Sequence of chain 2.D:
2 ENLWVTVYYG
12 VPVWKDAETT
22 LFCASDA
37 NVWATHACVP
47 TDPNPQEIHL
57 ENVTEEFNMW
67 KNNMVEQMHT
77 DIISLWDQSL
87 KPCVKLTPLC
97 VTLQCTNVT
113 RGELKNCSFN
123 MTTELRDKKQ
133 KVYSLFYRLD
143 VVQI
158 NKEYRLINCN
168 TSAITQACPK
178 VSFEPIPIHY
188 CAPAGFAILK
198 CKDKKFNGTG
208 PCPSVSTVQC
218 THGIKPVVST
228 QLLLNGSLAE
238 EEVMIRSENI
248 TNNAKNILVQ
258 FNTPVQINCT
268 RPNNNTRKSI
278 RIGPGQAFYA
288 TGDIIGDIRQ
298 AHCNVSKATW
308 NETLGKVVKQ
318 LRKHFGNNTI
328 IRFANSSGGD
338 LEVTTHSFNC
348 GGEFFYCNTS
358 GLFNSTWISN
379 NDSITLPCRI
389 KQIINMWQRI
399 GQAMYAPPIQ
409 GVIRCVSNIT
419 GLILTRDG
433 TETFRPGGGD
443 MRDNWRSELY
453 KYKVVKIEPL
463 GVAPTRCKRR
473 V

Sequence of chain 2.H:
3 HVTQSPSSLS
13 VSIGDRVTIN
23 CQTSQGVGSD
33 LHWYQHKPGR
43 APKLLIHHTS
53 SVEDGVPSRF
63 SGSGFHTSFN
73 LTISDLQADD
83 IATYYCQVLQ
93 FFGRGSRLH

The protein below binds the small molecule below.
Small molecule (SMILES): CC(=O)N[C@H]1[C@H](O[C@H]2[C@H](O)[C@@H](NC(C)=O)CO[C@@H]2CO)O[C@H](CO)[C@@H](O)[C@@H]1O

Binding-site contacts:
Ligand atom C3 contacts residue VAL29 of chain 2.H at 3.3 Å (hydrophobic).
Ligand atom C8 contacts residue ASN246 of chain 2.D at 4.3 Å.
Ligand atom C8 contacts residue VAL29 of chain 2.H at 3.4 Å (hydrophobic).
Ligand atom C1 contacts residue ASN246 of chain 2.D at 1.4 Å.
Ligand atom C7 contacts residue THR248 of chain 2.D at 3.7 Å.
Ligand atom C2 contacts residue VAL29 of chain 2.H at 3.6 Å (hydrophobic).
Ligand atom O7 contacts residue ASN246 of chain 2.D at 3.2 Å (h-bond).
Ligand atom C2 contacts residue ASN246 of chain 2.D at 2.4 Å.
Ligand atom C1 contacts residue GLU245 of chain 2.D at 4.1 Å.
Ligand atom C7 contacts residue VAL29 of chain 2.H at 3.2 Å (hydrophobic).
Ligand atom O3 contacts residue VAL29 of chain 2.H at 2.6 Å (h-bond).
Ligand atom N2 contacts residue ASN246 of chain 2.D at 2.8 Å (h-bond).
Ligand atom O5 contacts residue GLU245 of chain 2.D at 3.8 Å.
Ligand atom O4 contacts residue GLY30 of chain 2.H at 4.5 Å.
Ligand atom N2 contacts residue VAL29 of chain 2.H at 2.8 Å (h-bond).
Ligand atom O6 contacts residue HIS68 of chain 2.H at 3.8 Å.
Ligand atom C3 contacts residue GLY30 of chain 2.H at 4.0 Å.
Ligand atom O3 contacts residue GLY30 of chain 2.H at 3.1 Å.
Ligand atom O7 contacts residue VAL29 of chain 2.H at 4.1 Å.
Ligand atom O6 contacts residue NAG1 of chain 2.Y at 3.2 Å (h-bond).
Ligand atom C7 contacts residue ASP32 of chain 2.H at 4.0 Å.
Ligand atom O5 contacts residue ASN246 of chain 2.D at 2.4 Å (h-bond).
Ligand atom C5 contacts residue ASN246 of chain 2.D at 3.7 Å.
Ligand atom N2 contacts residue ASP32 of chain 2.H at 3.6 Å (salt-bridge).
Ligand atom O6 contacts residue PHE67 of chain 2.H at 3.7 Å.
Ligand atom C3 contacts residue ASN246 of chain 2.D at 3.8 Å.
Ligand atom C4 contacts residue ASN246 of chain 2.D at 4.2 Å.
Ligand atom C7 contacts residue ASN246 of chain 2.D at 3.2 Å.
Ligand atom C8 contacts residue THR248 of chain 2.D at 4.0 Å.
Ligand atom C8 contacts residue ASP32 of chain 2.H at 3.2 Å.
Ligand atom O5 contacts residue GLY30 of chain 2.H at 4.4 Å.
Ligand atom O7 contacts residue THR248 of chain 2.D at 2.8 Å (h-bond).